A small-molecule ligand and the protein it binds are described below.
Small molecule (SMILES): CC(=O)N[C@H]1[C@H](O[C@H]2[C@H](O)[C@@H](NC(C)=O)CO[C@@H]2CO[C@@H]2O[C@@H](C)[C@@H](O)[C@@H](O)[C@@H]2O)O[C@H](CO)[C@@H](O)[C@@H]1O

Binding-site contacts:
Ligand atom C5 contacts residue ASN1074 of chain 1.A at 3.9 Å.
Ligand atom C2 contacts residue ASN1074 of chain 1.A at 2.5 Å.
Ligand atom C4 contacts residue ASN1074 of chain 1.A at 4.3 Å.
Ligand atom C8 contacts residue ASN1074 of chain 1.A at 3.5 Å.
Ligand atom C1 contacts residue ALA706 of chain 1.A at 4.2 Å (hydrophobic).
Ligand atom N2 contacts residue ASN1074 of chain 1.A at 2.9 Å (h-bond).
Ligand atom O7 contacts residue ASN1074 of chain 1.A at 3.2 Å (h-bond).
Ligand atom O6 contacts residue ALA706 of chain 1.A at 4.5 Å.
Ligand atom O5 contacts residue ASN1074 of chain 1.A at 2.5 Å (h-bond).
Ligand atom C1 contacts residue ASN1074 of chain 1.A at 1.6 Å.
Ligand atom C8 contacts residue LYS1073 of chain 1.A at 3.7 Å.
Ligand atom C8 contacts residue GLU1072 of chain 1.A at 3.4 Å.
Ligand atom C3 contacts residue ASN1074 of chain 1.A at 3.9 Å.
Ligand atom C7 contacts residue ASN1074 of chain 1.A at 3.2 Å.
Ligand atom O5 contacts residue ALA706 of chain 1.A at 4.0 Å.
Ligand atom C5 contacts residue ALA706 of chain 1.A at 3.6 Å (hydrophobic).
Ligand atom C6 contacts residue ALA706 of chain 1.A at 4.2 Å (hydrophobic).

Sequence of chain 1.A:
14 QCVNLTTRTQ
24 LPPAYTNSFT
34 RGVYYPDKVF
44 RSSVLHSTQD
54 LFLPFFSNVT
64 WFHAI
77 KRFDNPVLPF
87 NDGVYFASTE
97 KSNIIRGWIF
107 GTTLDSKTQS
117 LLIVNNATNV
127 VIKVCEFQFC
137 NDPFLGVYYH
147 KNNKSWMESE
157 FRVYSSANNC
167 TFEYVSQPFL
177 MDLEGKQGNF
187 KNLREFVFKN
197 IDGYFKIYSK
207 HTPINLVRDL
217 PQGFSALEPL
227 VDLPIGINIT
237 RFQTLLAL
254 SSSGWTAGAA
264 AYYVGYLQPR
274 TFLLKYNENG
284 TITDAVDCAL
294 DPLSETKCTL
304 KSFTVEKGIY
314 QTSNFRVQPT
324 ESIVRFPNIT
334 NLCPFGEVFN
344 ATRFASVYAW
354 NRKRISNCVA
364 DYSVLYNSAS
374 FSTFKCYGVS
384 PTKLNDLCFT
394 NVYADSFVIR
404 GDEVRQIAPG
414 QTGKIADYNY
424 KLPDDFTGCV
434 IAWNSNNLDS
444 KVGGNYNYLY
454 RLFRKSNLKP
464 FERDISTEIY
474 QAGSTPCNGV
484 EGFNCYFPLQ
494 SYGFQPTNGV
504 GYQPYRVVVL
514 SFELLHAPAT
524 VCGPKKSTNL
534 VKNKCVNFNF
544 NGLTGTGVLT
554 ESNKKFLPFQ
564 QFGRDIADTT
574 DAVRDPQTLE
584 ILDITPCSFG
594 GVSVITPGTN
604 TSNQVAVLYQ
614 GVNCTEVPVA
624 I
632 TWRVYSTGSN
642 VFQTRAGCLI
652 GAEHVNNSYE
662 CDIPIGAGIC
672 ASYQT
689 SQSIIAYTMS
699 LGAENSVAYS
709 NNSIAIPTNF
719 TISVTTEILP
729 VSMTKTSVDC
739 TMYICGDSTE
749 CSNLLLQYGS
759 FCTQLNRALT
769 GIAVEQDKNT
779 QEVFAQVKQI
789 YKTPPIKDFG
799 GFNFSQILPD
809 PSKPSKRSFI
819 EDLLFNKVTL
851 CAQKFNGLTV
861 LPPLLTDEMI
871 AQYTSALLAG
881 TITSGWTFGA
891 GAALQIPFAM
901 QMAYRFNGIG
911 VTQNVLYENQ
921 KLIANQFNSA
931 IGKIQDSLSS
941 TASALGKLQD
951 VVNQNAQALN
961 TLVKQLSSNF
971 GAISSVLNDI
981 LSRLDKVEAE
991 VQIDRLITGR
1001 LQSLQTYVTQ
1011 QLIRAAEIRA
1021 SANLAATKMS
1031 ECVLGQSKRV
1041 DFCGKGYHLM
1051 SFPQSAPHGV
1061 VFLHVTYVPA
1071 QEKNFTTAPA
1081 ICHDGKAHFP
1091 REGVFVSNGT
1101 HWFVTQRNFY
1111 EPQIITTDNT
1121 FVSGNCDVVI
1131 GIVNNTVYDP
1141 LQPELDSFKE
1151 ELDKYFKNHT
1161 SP